Sequence of chain 21.E:
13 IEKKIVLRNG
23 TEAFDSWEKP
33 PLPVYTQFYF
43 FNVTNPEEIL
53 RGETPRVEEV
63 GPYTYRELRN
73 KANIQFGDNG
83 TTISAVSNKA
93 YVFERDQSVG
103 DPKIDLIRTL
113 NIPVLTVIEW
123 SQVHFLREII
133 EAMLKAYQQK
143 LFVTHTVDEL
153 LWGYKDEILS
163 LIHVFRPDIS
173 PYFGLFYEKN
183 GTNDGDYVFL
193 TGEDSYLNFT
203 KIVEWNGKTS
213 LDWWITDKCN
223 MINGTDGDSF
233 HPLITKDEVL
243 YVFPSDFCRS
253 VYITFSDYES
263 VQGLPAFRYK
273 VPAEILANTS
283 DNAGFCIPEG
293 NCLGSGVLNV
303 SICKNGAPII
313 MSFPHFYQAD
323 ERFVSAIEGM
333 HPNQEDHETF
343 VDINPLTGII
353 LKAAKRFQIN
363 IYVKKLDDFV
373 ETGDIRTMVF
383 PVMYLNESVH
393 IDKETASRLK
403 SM

This small molecule binds to this protein.
Small molecule (SMILES): CC(=O)N[C@H]1[C@H](O[C@H]2[C@H](O)[C@@H](NC(C)=O)CO[C@@H]2CO)O[C@H](CO)[C@@H](O[C@@H]2O[C@H](CO[C@H]3O[C@H](CO)[C@@H](O)[C@H](O)[C@@H]3O)[C@@H](O)[C@H](O[C@H]3O[C@H](CO)[C@@H](O)[C@H](O)[C@@H]3O)[C@@H]2O)[C@@H]1O

Binding-site contacts:
Ligand atom O4 contacts residue TYR41 of chain 21.E at 3.5 Å (h-bond).
Ligand atom O5 contacts residue ASP338 of chain 21.E at 4.2 Å.
Ligand atom C4 contacts residue ASP338 of chain 21.E at 4.3 Å.
Ligand atom C5 contacts residue ASP338 of chain 21.E at 3.5 Å.
Ligand atom O5 contacts residue TYR41 of chain 21.E at 4.4 Å.
Ligand atom C6 contacts residue ARG358 of chain 21.E at 4.4 Å.
Ligand atom O5 contacts residue ASN388 of chain 21.E at 2.3 Å (h-bond).
Ligand atom O6 contacts residue ASP338 of chain 21.E at 2.9 Å (salt-bridge).
Ligand atom N2 contacts residue ASN388 of chain 21.E at 2.9 Å (h-bond).
Ligand atom C3 contacts residue ASN388 of chain 21.E at 3.8 Å.
Ligand atom C8 contacts residue GLU61 of chain 21.E at 3.3 Å.
Ligand atom C5 contacts residue TYR41 of chain 21.E at 3.4 Å (hydrophobic).
Ligand atom O6 contacts residue HIS339 of chain 21.E at 3.9 Å.
Ligand atom O6 contacts residue ARG358 of chain 21.E at 3.3 Å.
Ligand atom C4 contacts residue ASN388 of chain 21.E at 4.2 Å.
Ligand atom C8 contacts residue SER390 of chain 21.E at 3.3 Å.
Ligand atom C1 contacts residue ASP338 of chain 21.E at 4.3 Å.
Ligand atom O4 contacts residue ASP338 of chain 21.E at 4.2 Å.
Ligand atom O7 contacts residue GLN39 of chain 21.E at 2.9 Å (h-bond).
Ligand atom C6 contacts residue TYR41 of chain 21.E at 3.6 Å (hydrophobic).
Ligand atom C3 contacts residue TYR41 of chain 21.E at 4.2 Å (hydrophobic).
Ligand atom O6 contacts residue TYR386 of chain 21.E at 4.0 Å.
Ligand atom C8 contacts residue TYR41 of chain 21.E at 3.6 Å (hydrophobic).
Ligand atom O5 contacts residue ARG358 of chain 21.E at 3.4 Å (salt-bridge).
Ligand atom O7 contacts residue ASN388 of chain 21.E at 3.9 Å.
Ligand atom C2 contacts residue ASN388 of chain 21.E at 2.5 Å.
Ligand atom N2 contacts residue TYR41 of chain 21.E at 4.3 Å.
Ligand atom C1 contacts residue ASN388 of chain 21.E at 1.4 Å.
Ligand atom C7 contacts residue SER390 of chain 21.E at 4.2 Å.
Ligand atom C2 contacts residue ARG358 of chain 21.E at 4.3 Å.
Ligand atom C3 contacts residue ASP338 of chain 21.E at 4.5 Å.
Ligand atom O7 contacts residue TYR41 of chain 21.E at 3.3 Å (h-bond).
Ligand atom O6 contacts residue TYR41 of chain 21.E at 3.6 Å.
Ligand atom C7 contacts residue ASN388 of chain 21.E at 3.6 Å.
Ligand atom C7 contacts residue GLN39 of chain 21.E at 4.1 Å.
Ligand atom C1 contacts residue ARG358 of chain 21.E at 3.7 Å.
Ligand atom C5 contacts residue ASN388 of chain 21.E at 3.6 Å.
Ligand atom C4 contacts residue TYR41 of chain 21.E at 3.9 Å (hydrophobic).
Ligand atom C7 contacts residue TYR41 of chain 21.E at 3.5 Å (hydrophobic).
Ligand atom C6 contacts residue ASP338 of chain 21.E at 3.3 Å.